This protein binds this small molecule.
Small molecule (SMILES): CC(C)[C@H](NC(=O)CNC(=O)C[C@H]1CCCNN1)C(=O)N[C@@H](C/C=C/N=C(N)N)C(=O)O

Binding-site contacts:
Ligand atom NH1 contacts residue ALA200 of chain 1.B at 3.7 Å.
Ligand atom CG2 contacts residue HIS43 of chain 1.B at 3.6 Å.
Ligand atom O contacts residue GLY228 of chain 1.B at 3.1 Å (h-bond).
Ligand atom NH2 contacts residue GLY230 of chain 1.B at 3.1 Å (h-bond).
Ligand atom N contacts residue HIS43 of chain 1.B at 3.4 Å (h-bond).
Ligand atom C contacts residue GLY228 of chain 1.B at 3.3 Å.
Ligand atom O contacts residue TRP50 of chain 1.B at 3.7 Å.
Ligand atom O contacts residue GLY203 of chain 1.B at 3.5 Å (h-bond).
Ligand atom N contacts residue GLY228 of chain 1.B at 2.3 Å (h-bond).
Ligand atom CA contacts residue GLY228 of chain 1.B at 3.2 Å.
Ligand atom CG contacts residue ILE179 of chain 1.B at 3.0 Å (hydrophobic).
Ligand atom CA contacts residue SER205 of chain 1.B at 2.8 Å.
Ligand atom CB contacts residue SER226 of chain 1.B at 3.5 Å.
Ligand atom NH1 contacts residue ASP199 of chain 1.B at 3.2 Å (salt-bridge).
Ligand atom NH1 contacts residue TRP227 of chain 1.B at 3.8 Å.
Ligand atom C contacts residue HIS43 of chain 1.B at 3.8 Å.
Ligand atom O contacts residue SER205 of chain 1.B at 2.4 Å (h-bond).
Ligand atom CB contacts residue LEU96 of chain 1.B at 3.6 Å (hydrophobic).
Ligand atom CH contacts residue TRP227 of chain 1.B at 3.4 Å (hydrophobic).
Ligand atom CZ contacts residue ASP199 of chain 1.B at 3.5 Å.
Ligand atom CG2 contacts residue TRP50 of chain 1.B at 3.4 Å (hydrophobic).
Ligand atom NH2 contacts residue ASP199 of chain 1.B at 2.5 Å (salt-bridge).
Ligand atom CA contacts residue HIS43 of chain 1.B at 3.6 Å.
Ligand atom OXT contacts residue SER205 of chain 1.B at 2.5 Å (h-bond).
Ligand atom CA contacts residue SER226 of chain 1.B at 3.8 Å.
Ligand atom C contacts residue SER205 of chain 1.B at 2.2 Å.
Ligand atom CG1 contacts residue TYR47 of chain 1.B at 3.0 Å (hydrophobic).
Ligand atom O contacts residue TRP227 of chain 1.B at 3.5 Å.
Ligand atom CZ contacts residue ALA200 of chain 1.B at 3.6 Å (hydrophobic).
Ligand atom N contacts residue SER205 of chain 1.B at 3.5 Å (h-bond).
Ligand atom CF contacts residue ILE179 of chain 1.B at 3.2 Å (hydrophobic).
Ligand atom CB contacts residue SER205 of chain 1.B at 2.9 Å.
Ligand atom C contacts residue HIS43 of chain 1.B at 3.0 Å.
Ligand atom O contacts residue ASP204 of chain 1.B at 3.8 Å.
Ligand atom OXT contacts residue HIS43 of chain 1.B at 2.3 Å (h-bond).
Ligand atom NH2 contacts residue ALA200 of chain 1.B at 3.6 Å (h-bond).
Ligand atom C contacts residue GLY228 of chain 1.B at 3.6 Å.
Ligand atom N contacts residue SER226 of chain 1.B at 3.1 Å (h-bond).
Ligand atom CA contacts residue GLY228 of chain 1.B at 3.6 Å.
Ligand atom NH1 contacts residue GLY238 of chain 1.B at 3.8 Å.

Sequence of chain 1.B:
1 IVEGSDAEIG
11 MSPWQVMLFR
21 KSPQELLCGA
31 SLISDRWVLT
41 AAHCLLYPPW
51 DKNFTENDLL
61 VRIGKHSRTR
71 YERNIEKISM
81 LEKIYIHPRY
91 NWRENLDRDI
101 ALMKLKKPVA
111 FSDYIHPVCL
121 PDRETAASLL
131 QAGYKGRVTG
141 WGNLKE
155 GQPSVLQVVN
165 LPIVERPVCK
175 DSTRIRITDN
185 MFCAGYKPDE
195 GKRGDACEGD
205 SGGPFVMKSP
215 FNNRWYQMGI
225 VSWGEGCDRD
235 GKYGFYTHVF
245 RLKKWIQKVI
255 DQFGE